The small molecule below binds the protein below.
Small molecule (SMILES): CC(=O)N[C@H]1[C@H](O[C@H]2[C@H](O)[C@@H](NC(C)=O)CO[C@@H]2CO)O[C@H](CO)[C@@H](O)[C@@H]1O

Sequence of chain 1.F:
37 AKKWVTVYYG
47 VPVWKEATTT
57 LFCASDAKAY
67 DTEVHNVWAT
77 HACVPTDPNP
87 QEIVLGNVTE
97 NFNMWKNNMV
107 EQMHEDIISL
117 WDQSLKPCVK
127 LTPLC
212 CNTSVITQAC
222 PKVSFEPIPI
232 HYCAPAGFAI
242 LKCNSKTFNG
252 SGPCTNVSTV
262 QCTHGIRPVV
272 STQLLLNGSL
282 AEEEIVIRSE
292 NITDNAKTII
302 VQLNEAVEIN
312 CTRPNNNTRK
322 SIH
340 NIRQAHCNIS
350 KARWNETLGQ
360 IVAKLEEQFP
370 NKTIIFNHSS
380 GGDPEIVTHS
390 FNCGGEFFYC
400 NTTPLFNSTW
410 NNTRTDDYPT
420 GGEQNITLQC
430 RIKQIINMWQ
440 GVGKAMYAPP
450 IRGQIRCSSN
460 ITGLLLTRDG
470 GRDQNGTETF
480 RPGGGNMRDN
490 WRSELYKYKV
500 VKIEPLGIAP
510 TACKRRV

Binding-site contacts:
Ligand atom C8 contacts residue ASN424 of chain 1.F at 3.5 Å.
Ligand atom C3 contacts residue ASN406 of chain 1.F at 3.6 Å.
Ligand atom O5 contacts residue ASN406 of chain 1.F at 2.4 Å (h-bond).
Ligand atom C6 contacts residue PRO403 of chain 1.F at 3.9 Å (hydrophobic).
Ligand atom O6 contacts residue PRO403 of chain 1.F at 3.8 Å.
Ligand atom O4 contacts residue TYR417 of chain 1.F at 4.5 Å.
Ligand atom O7 contacts residue TYR417 of chain 1.F at 4.1 Å.
Ligand atom C7 contacts residue ASN406 of chain 1.F at 3.1 Å.
Ligand atom C8 contacts residue LYS350 of chain 1.F at 4.5 Å.
Ligand atom C4 contacts residue PRO418 of chain 1.F at 4.3 Å (hydrophobic).
Ligand atom O5 contacts residue PRO403 of chain 1.F at 3.8 Å.
Ligand atom O3 contacts residue GLY420 of chain 1.F at 4.0 Å.
Ligand atom C8 contacts residue ASP416 of chain 1.F at 3.4 Å.
Ligand atom C3 contacts residue TYR417 of chain 1.F at 4.2 Å (hydrophobic).
Ligand atom O3 contacts residue GLU422 of chain 1.F at 3.4 Å.
Ligand atom C8 contacts residue ASN406 of chain 1.F at 3.3 Å.
Ligand atom O3 contacts residue PRO418 of chain 1.F at 4.2 Å.
Ligand atom C3 contacts residue ASP416 of chain 1.F at 3.5 Å.
Ligand atom C8 contacts residue SER407 of chain 1.F at 4.2 Å.
Ligand atom C2 contacts residue PRO418 of chain 1.F at 4.2 Å (hydrophobic).
Ligand atom C1 contacts residue PRO403 of chain 1.F at 4.2 Å (hydrophobic).
Ligand atom O7 contacts residue ASN406 of chain 1.F at 3.1 Å (h-bond).
Ligand atom C7 contacts residue ASP416 of chain 1.F at 3.9 Å.
Ligand atom N2 contacts residue ASP416 of chain 1.F at 3.1 Å (salt-bridge).
Ligand atom C5 contacts residue ASN406 of chain 1.F at 3.7 Å.
Ligand atom C1 contacts residue ASN406 of chain 1.F at 1.4 Å.
Ligand atom C2 contacts residue ASP416 of chain 1.F at 4.0 Å.
Ligand atom O7 contacts residue GLY420 of chain 1.F at 3.8 Å.
Ligand atom C4 contacts residue ASN406 of chain 1.F at 4.3 Å.
Ligand atom O7 contacts residue PRO418 of chain 1.F at 3.8 Å.
Ligand atom C2 contacts residue ASN406 of chain 1.F at 2.4 Å.
Ligand atom O3 contacts residue ASP416 of chain 1.F at 2.9 Å (salt-bridge).
Ligand atom N2 contacts residue ASN406 of chain 1.F at 2.9 Å (h-bond).
Ligand atom C8 contacts residue ILE425 of chain 1.F at 3.6 Å (hydrophobic).
Ligand atom C5 contacts residue PRO403 of chain 1.F at 4.1 Å (hydrophobic).